This protein binds this small molecule.
Small molecule (SMILES): CC(=O)N[C@H]1[C@H](O[C@H]2[C@H](O)[C@@H](NC(C)=O)CO[C@@H]2CO)O[C@H](CO)[C@@H](O[C@@H]2O[C@H](CO)[C@@H](O)[C@H](O)[C@@H]2O)[C@@H]1O

Sequence of chain 3.C:
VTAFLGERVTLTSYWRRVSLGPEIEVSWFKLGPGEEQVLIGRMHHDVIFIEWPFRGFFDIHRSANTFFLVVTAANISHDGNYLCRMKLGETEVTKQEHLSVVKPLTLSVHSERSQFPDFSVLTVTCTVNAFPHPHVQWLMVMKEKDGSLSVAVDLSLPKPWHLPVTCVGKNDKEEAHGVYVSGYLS

Binding-site contacts:
Ligand atom C4 contacts residue PHE57 of chain 3.C at 3.8 Å (hydrophobic).
Ligand atom N2 contacts residue ASN75 of chain 3.C at 2.8 Å (h-bond).
Ligand atom C1 contacts residue SER77 of chain 3.C at 4.3 Å.
Ligand atom C2 contacts residue PRO53 of chain 3.C at 3.9 Å (hydrophobic).
Ligand atom C1 contacts residue PRO53 of chain 3.C at 4.3 Å (hydrophobic).
Ligand atom C7 contacts residue ASN75 of chain 3.C at 3.3 Å.
Ligand atom C1 contacts residue ASN75 of chain 3.C at 1.4 Å.
Ligand atom O5 contacts residue SER77 of chain 3.C at 4.3 Å.
Ligand atom C5 contacts residue HIS78 of chain 3.C at 4.1 Å.
Ligand atom O5 contacts residue ASN75 of chain 3.C at 2.4 Å (h-bond).
Ligand atom C6 contacts residue PHE57 of chain 3.C at 4.2 Å (hydrophobic).
Ligand atom C5 contacts residue ASN75 of chain 3.C at 3.7 Å.
Ligand atom O5 contacts residue HIS78 of chain 3.C at 3.3 Å (h-bond).
Ligand atom C3 contacts residue PRO53 of chain 3.C at 3.7 Å (hydrophobic).
Ligand atom C1 contacts residue PHE57 of chain 3.C at 4.0 Å (hydrophobic).
Ligand atom C8 contacts residue PHE54 of chain 3.C at 4.0 Å (hydrophobic).
Ligand atom O6 contacts residue HIS78 of chain 3.C at 2.6 Å (h-bond).
Ligand atom O5 contacts residue PHE57 of chain 3.C at 3.9 Å.
Ligand atom O3 contacts residue PRO53 of chain 3.C at 4.3 Å.
Ligand atom O7 contacts residue ASN75 of chain 3.C at 3.6 Å.
Ligand atom O6 contacts residue SER77 of chain 3.C at 4.5 Å.
Ligand atom C1 contacts residue HIS78 of chain 3.C at 4.3 Å.
Ligand atom C7 contacts residue PRO53 of chain 3.C at 4.1 Å (hydrophobic).
Ligand atom C8 contacts residue PRO53 of chain 3.C at 3.9 Å (hydrophobic).
Ligand atom C6 contacts residue HIS78 of chain 3.C at 3.7 Å.
Ligand atom C3 contacts residue PHE57 of chain 3.C at 4.2 Å (hydrophobic).
Ligand atom O6 contacts residue PHE58 of chain 3.C at 3.9 Å.
Ligand atom O6 contacts residue ASN75 of chain 3.C at 4.5 Å.
Ligand atom C2 contacts residue ASN75 of chain 3.C at 2.3 Å.
Ligand atom N2 contacts residue PRO53 of chain 3.C at 3.2 Å (h-bond).
Ligand atom C5 contacts residue PHE57 of chain 3.C at 4.0 Å (hydrophobic).
Ligand atom C2 contacts residue PHE57 of chain 3.C at 3.9 Å (hydrophobic).
Ligand atom O3 contacts residue PHE57 of chain 3.C at 4.0 Å.
Ligand atom C4 contacts residue ASN75 of chain 3.C at 4.2 Å.
Ligand atom C3 contacts residue ASN75 of chain 3.C at 3.7 Å.
Ligand atom C8 contacts residue ASN75 of chain 3.C at 4.3 Å.